Sequence of chain 1.D:
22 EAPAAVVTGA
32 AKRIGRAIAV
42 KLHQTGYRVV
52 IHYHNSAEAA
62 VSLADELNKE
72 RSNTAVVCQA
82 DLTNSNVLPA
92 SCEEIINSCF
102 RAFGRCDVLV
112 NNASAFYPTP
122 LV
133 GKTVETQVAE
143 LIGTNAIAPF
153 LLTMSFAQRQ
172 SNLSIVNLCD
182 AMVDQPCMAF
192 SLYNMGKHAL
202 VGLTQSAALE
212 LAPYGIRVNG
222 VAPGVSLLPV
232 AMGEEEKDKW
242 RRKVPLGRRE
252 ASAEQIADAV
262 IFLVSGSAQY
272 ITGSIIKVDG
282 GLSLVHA

Binding-site contacts:
Ligand atom FAB contacts residue LEU229 of chain 1.D at 3.4 Å.
Ligand atom C4 contacts residue PHE117 of chain 1.D at 3.4 Å (hydrophobic).
Ligand atom C6 contacts residue NAP1 of chain 1.L at 3.7 Å.
Ligand atom N3 contacts residue TYR194 of chain 1.D at 3.4 Å (h-bond).
Ligand atom C2 contacts residue SER115 of chain 1.D at 3.7 Å.
Ligand atom FAB contacts residue MET233 of chain 1.D at 3.3 Å.
Ligand atom C4 contacts residue TYR194 of chain 1.D at 3.4 Å (hydrophobic).
Ligand atom N3 contacts residue NAP1 of chain 1.L at 2.8 Å (h-bond).
Ligand atom CAT contacts residue NAP1 of chain 1.L at 3.7 Å.
Ligand atom N1 contacts residue PHE117 of chain 1.D at 3.7 Å.
Ligand atom CAF contacts residue NAP1 of chain 1.L at 3.3 Å.
Ligand atom CAG contacts residue PHE117 of chain 1.D at 3.5 Å (hydrophobic).
Ligand atom CAL contacts residue PHE117 of chain 1.D at 3.8 Å (hydrophobic).
Ligand atom CAK contacts residue ARG34 of chain 1.D at 3.4 Å.
Ligand atom CAI contacts residue ARG34 of chain 1.D at 3.7 Å.
Ligand atom N3 contacts residue PHE117 of chain 1.D at 3.7 Å.
Ligand atom C5 contacts residue NAP1 of chain 1.L at 3.8 Å.
Ligand atom C4 contacts residue NAP1 of chain 1.L at 3.7 Å.
Ligand atom NAO contacts residue NAP1 of chain 1.L at 3.7 Å.
Ligand atom C2 contacts residue NAP1 of chain 1.L at 3.2 Å.
Ligand atom CAS contacts residue NAP1 of chain 1.L at 3.7 Å.
Ligand atom CAE contacts residue PHE117 of chain 1.D at 3.5 Å (hydrophobic).
Ligand atom CAT contacts residue PHE117 of chain 1.D at 3.7 Å (hydrophobic).
Ligand atom NAP contacts residue ASP181 of chain 1.D at 3.8 Å.
Ligand atom CAK contacts residue PRO230 of chain 1.D at 3.8 Å (hydrophobic).
Ligand atom CAD contacts residue VAL226 of chain 1.D at 3.6 Å (hydrophobic).
Ligand atom NAP contacts residue NAP1 of chain 1.L at 3.4 Å.
Ligand atom NAP contacts residue TYR194 of chain 1.D at 2.7 Å (h-bond).
Ligand atom NAA contacts residue SER115 of chain 1.D at 2.8 Å (h-bond).
Ligand atom CAL contacts residue NAP1 of chain 1.L at 3.4 Å.
Ligand atom FAB contacts residue TRP241 of chain 1.D at 3.4 Å.
Ligand atom C2 contacts residue PHE117 of chain 1.D at 3.4 Å (hydrophobic).
Ligand atom N1 contacts residue NAP1 of chain 1.L at 2.7 Å (h-bond).
Ligand atom CAG contacts residue NAP1 of chain 1.L at 3.3 Å.
Ligand atom NAA contacts residue NAP1 of chain 1.L at 2.9 Å (h-bond).
Ligand atom NAP contacts residue PHE117 of chain 1.D at 3.6 Å.
Ligand atom CAX contacts residue NAP1 of chain 1.L at 3.4 Å.
Ligand atom CAJ contacts residue NAP1 of chain 1.L at 3.4 Å.
Ligand atom C5 contacts residue PHE117 of chain 1.D at 3.7 Å (hydrophobic).
Ligand atom NAA contacts residue PHE117 of chain 1.D at 3.7 Å.

A small-molecule ligand and the protein it binds are described below.
Small molecule (SMILES): Nc1nc(NC2CCCCC2)c2c(-c3ccc(F)cc3)c[nH]c2n1